Sequence of chain 1.A:
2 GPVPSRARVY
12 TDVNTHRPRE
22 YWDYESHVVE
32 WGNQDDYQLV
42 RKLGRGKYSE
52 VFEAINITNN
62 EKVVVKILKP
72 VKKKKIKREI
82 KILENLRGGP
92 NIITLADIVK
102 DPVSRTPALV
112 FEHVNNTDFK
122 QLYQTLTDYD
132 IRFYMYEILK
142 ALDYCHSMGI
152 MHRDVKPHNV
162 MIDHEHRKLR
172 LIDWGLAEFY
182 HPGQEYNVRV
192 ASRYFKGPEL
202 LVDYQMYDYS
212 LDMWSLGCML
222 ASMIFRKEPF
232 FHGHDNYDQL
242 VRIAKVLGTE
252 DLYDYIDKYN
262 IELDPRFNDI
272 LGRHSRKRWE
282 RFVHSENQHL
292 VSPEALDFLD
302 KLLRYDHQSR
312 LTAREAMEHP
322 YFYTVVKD

Binding-site contacts:
Ligand atom C12 contacts residue PHE112 of chain 1.A at 3.6 Å (hydrophobic).
Ligand atom C11 contacts residue PHE112 of chain 1.A at 3.7 Å (hydrophobic).
Ligand atom C15 contacts residue ILE173 of chain 1.A at 3.5 Å (hydrophobic).
Ligand atom C7 contacts residue VAL115 of chain 1.A at 3.5 Å (hydrophobic).
Ligand atom C16 contacts residue ASN117 of chain 1.A at 3.8 Å.
Ligand atom C1 contacts residue LEU44 of chain 1.A at 3.9 Å (hydrophobic).
Ligand atom O4 contacts residue ILE173 of chain 1.A at 3.8 Å.
Ligand atom O5 contacts residue LEU44 of chain 1.A at 4.0 Å.
Ligand atom O3 contacts residue LYS67 of chain 1.A at 2.9 Å (salt-bridge).
Ligand atom O2 contacts residue PHE112 of chain 1.A at 4.0 Å.
Ligand atom C1 contacts residue MET162 of chain 1.A at 3.9 Å (hydrophobic).
Ligand atom C11 contacts residue ILE94 of chain 1.A at 3.8 Å (hydrophobic).
Ligand atom O2 contacts residue LYS67 of chain 1.A at 2.8 Å (salt-bridge).
Ligand atom C14 contacts residue ILE173 of chain 1.A at 3.7 Å (hydrophobic).
Ligand atom O6 contacts residue ASN117 of chain 1.A at 3.3 Å (h-bond).
Ligand atom C2 contacts residue VAL115 of chain 1.A at 3.8 Å (hydrophobic).
Ligand atom C12 contacts residue ASP174 of chain 1.A at 4.0 Å.
Ligand atom C13 contacts residue ILE173 of chain 1.A at 3.9 Å (hydrophobic).
Ligand atom O1 contacts residue HIS114 of chain 1.A at 3.8 Å.
Ligand atom C8 contacts residue VAL65 of chain 1.A at 3.8 Å (hydrophobic).
Ligand atom C13 contacts residue PHE112 of chain 1.A at 4.0 Å (hydrophobic).
Ligand atom O1 contacts residue VAL115 of chain 1.A at 2.8 Å (h-bond).
Ligand atom N2 contacts residue LYS67 of chain 1.A at 4.0 Å.
Ligand atom O4 contacts residue VAL52 of chain 1.A at 3.8 Å.
Ligand atom C12 contacts residue ILE173 of chain 1.A at 3.8 Å (hydrophobic).
Ligand atom C7 contacts residue VAL65 of chain 1.A at 3.5 Å (hydrophobic).
Ligand atom O3 contacts residue ASP174 of chain 1.A at 3.5 Å.
Ligand atom C11 contacts residue ILE173 of chain 1.A at 3.7 Å (hydrophobic).
Ligand atom C13 contacts residue LYS67 of chain 1.A at 3.9 Å.
Ligand atom C2 contacts residue MET162 of chain 1.A at 3.9 Å (hydrophobic).
Ligand atom O2 contacts residue ASP174 of chain 1.A at 3.0 Å (salt-bridge).
Ligand atom C10 contacts residue ILE173 of chain 1.A at 3.9 Å (hydrophobic).
Ligand atom N1 contacts residue MET162 of chain 1.A at 3.7 Å.
Ligand atom N1 contacts residue VAL115 of chain 1.A at 2.9 Å (h-bond).
Ligand atom C9 contacts residue VAL65 of chain 1.A at 3.7 Å (hydrophobic).
Ligand atom O1 contacts residue VAL65 of chain 1.A at 3.6 Å.
Ligand atom N2 contacts residue VAL52 of chain 1.A at 4.0 Å.
Ligand atom C13 contacts residue ASP174 of chain 1.A at 3.5 Å.
Ligand atom CL1 contacts residue ASN117 of chain 1.A at 2.9 Å.
Ligand atom C3 contacts residue VAL115 of chain 1.A at 3.7 Å (hydrophobic).

This small molecule binds to this protein.
Small molecule (SMILES): O=C1Nc2cc(S(=O)(=O)Cc3c(Cl)cccc3Cl)ccc2S/C1=C\c1ccc(O)c([N+](=O)O)c1